This small molecule binds to this protein.
Small molecule (SMILES): COc1ccccc1O

Binding-site contacts:
Ligand atom CAA contacts residue VAL243 of chain 1.A at 3.9 Å (hydrophobic).
Ligand atom CAH contacts residue VAL243 of chain 1.A at 3.7 Å (hydrophobic).
Ligand atom CAC contacts residue ILE83 of chain 1.A at 3.8 Å (hydrophobic).
Ligand atom CAH contacts residue PHE77 of chain 1.A at 4.4 Å (hydrophobic).
Ligand atom OAB contacts residue LEU246 of chain 1.A at 3.5 Å.
Ligand atom OAG contacts residue ALA248 of chain 1.A at 3.6 Å (h-bond).
Ligand atom CAI contacts residue ILE294 of chain 1.A at 4.2 Å (hydrophobic).
Ligand atom CAA contacts residue GLY247 of chain 1.A at 4.0 Å.
Ligand atom CAF contacts residue ILE294 of chain 1.A at 3.5 Å (hydrophobic).
Ligand atom OAB contacts residue VAL243 of chain 1.A at 2.6 Å (h-bond).
Ligand atom CAC contacts residue THR298 of chain 1.A at 3.9 Å.
Ligand atom CAI contacts residue GLY247 of chain 1.A at 3.9 Å.
Ligand atom OAG contacts residue VAL243 of chain 1.A at 3.0 Å (h-bond).
Ligand atom CAC contacts residue PHE171 of chain 1.A at 4.1 Å (hydrophobic).
Ligand atom CAE contacts residue PHE77 of chain 1.A at 4.2 Å (hydrophobic).
Ligand atom CAA contacts residue ALA248 of chain 1.A at 3.7 Å (hydrophobic).
Ligand atom OAB contacts residue TYR242 of chain 1.A at 4.4 Å.
Ligand atom CAC contacts residue PHE397 of chain 1.A at 4.1 Å (hydrophobic).
Ligand atom OAB contacts residue GLY247 of chain 1.A at 3.0 Å (h-bond).
Ligand atom CAH contacts residue GLY247 of chain 1.A at 3.9 Å.
Ligand atom CAA contacts residue HEM1 of chain 1.B at 3.4 Å.
Ligand atom OAG contacts residue GLY247 of chain 1.A at 3.4 Å.
Ligand atom CAH contacts residue PHE397 of chain 1.A at 4.3 Å (hydrophobic).
Ligand atom CAI contacts residue VAL243 of chain 1.A at 3.7 Å (hydrophobic).
Ligand atom CAD contacts residue ILE83 of chain 1.A at 4.0 Å (hydrophobic).
Ligand atom CAD contacts residue ILE294 of chain 1.A at 3.8 Å (hydrophobic).
Ligand atom CAF contacts residue HEM1 of chain 1.B at 3.8 Å.
Ligand atom OAB contacts residue PHE77 of chain 1.A at 3.9 Å.
Ligand atom CAF contacts residue VAL243 of chain 1.A at 4.5 Å (hydrophobic).
Ligand atom CAE contacts residue PHE171 of chain 1.A at 4.0 Å (hydrophobic).
Ligand atom CAE contacts residue ILE83 of chain 1.A at 4.0 Å (hydrophobic).
Ligand atom CAE contacts residue PHE397 of chain 1.A at 3.7 Å (hydrophobic).
Ligand atom CAC contacts residue ALA297 of chain 1.A at 4.1 Å (hydrophobic).
Ligand atom CAD contacts residue HEM1 of chain 1.B at 4.3 Å.
Ligand atom CAF contacts residue ILE83 of chain 1.A at 4.3 Å (hydrophobic).
Ligand atom CAD contacts residue THR298 of chain 1.A at 3.7 Å.

Sequence of chain 1.A:
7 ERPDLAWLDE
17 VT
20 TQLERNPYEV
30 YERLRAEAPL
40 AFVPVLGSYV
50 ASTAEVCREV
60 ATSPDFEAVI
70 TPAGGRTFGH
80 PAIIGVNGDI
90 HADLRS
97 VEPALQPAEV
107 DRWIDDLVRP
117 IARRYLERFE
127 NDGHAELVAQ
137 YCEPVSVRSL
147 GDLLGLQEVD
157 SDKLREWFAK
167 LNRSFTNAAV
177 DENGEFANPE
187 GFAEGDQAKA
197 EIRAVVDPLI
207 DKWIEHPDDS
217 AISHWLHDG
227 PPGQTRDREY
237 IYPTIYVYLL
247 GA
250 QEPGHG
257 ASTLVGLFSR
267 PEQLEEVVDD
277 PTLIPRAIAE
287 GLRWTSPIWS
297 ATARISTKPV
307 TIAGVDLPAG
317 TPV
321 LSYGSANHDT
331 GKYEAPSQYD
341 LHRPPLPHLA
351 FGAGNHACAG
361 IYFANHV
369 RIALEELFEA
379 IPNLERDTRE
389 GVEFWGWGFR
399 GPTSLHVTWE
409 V